This protein binds this small molecule.
Small molecule (SMILES): NC[C@@H]1O[C@H](O[C@H]2[C@@H](O)[C@H](O[C@@H]3[C@@H](O)[C@H](N)C[C@H](N)[C@H]3O[C@H]3O[C@H](CO)[C@@H](O)[C@H](O)[C@H]3N)O[C@@H]2CO)[C@H](N)[C@@H](O)[C@@H]1O

Sequence of chain 1.O:
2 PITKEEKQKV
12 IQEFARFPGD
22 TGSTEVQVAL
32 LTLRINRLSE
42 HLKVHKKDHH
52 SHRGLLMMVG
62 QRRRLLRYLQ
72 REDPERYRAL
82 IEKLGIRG

Binding-site contacts:
Ligand atom C61 contacts residue ARG35 of chain 1.O at 3.8 Å.
Ligand atom O61 contacts residue ARG35 of chain 1.O at 4.2 Å.